A protein and the small-molecule ligand that binds it are described below.
Small molecule (SMILES): CC(=O)N[C@H]1[C@H]([C@H](O)[C@H](O)CO)O[C@@](O)(C(=O)O)C[C@@H]1O

Binding-site contacts:
Ligand atom C9 contacts residue VAL47 of chain 1.B at 3.0 Å (hydrophobic).
Ligand atom C8 contacts residue THR46 of chain 1.B at 4.0 Å.
Ligand atom O8 contacts residue THR46 of chain 1.B at 3.7 Å.
Ligand atom O9 contacts residue ARG110 of chain 1.A at 2.7 Å (salt-bridge).
Ligand atom C4 contacts residue ALA55 of chain 1.B at 3.8 Å (hydrophobic).
Ligand atom C10 contacts residue ALA55 of chain 1.B at 3.4 Å (hydrophobic).
Ligand atom O1B contacts residue THR46 of chain 1.B at 3.6 Å.
Ligand atom O9 contacts residue VAL47 of chain 1.B at 3.4 Å (h-bond).
Ligand atom N5 contacts residue ALA55 of chain 1.B at 3.7 Å.
Ligand atom O10 contacts residue ALA55 of chain 1.B at 3.1 Å (h-bond).
Ligand atom O7 contacts residue VAL47 of chain 1.B at 3.7 Å.
Ligand atom O10 contacts residue SER53 of chain 1.B at 3.9 Å.
Ligand atom C11 contacts residue ALA55 of chain 1.B at 3.7 Å (hydrophobic).
Ligand atom C4 contacts residue PRO57 of chain 1.B at 3.7 Å (hydrophobic).
Ligand atom O4 contacts residue PRO57 of chain 1.B at 3.7 Å.
Ligand atom C5 contacts residue THR46 of chain 1.B at 3.8 Å.
Ligand atom C11 contacts residue PRO56 of chain 1.B at 3.9 Å (hydrophobic).
Ligand atom C10 contacts residue THR46 of chain 1.B at 3.9 Å.
Ligand atom C7 contacts residue VAL47 of chain 1.B at 3.7 Å (hydrophobic).
Ligand atom O7 contacts residue SER48 of chain 1.B at 4.1 Å.
Ligand atom C10 contacts residue SER48 of chain 1.B at 4.0 Å.
Ligand atom C5 contacts residue ALA55 of chain 1.B at 4.2 Å (hydrophobic).
Ligand atom C6 contacts residue THR46 of chain 1.B at 3.6 Å.
Ligand atom C11 contacts residue HIS105 of chain 1.A at 4.0 Å.
Ligand atom C8 contacts residue VAL47 of chain 1.B at 3.9 Å (hydrophobic).
Ligand atom O9 contacts residue THR46 of chain 1.B at 3.4 Å.
Ligand atom C10 contacts residue PRO56 of chain 1.B at 4.4 Å (hydrophobic).
Ligand atom O10 contacts residue SER48 of chain 1.B at 3.5 Å.
Ligand atom C11 contacts residue SER48 of chain 1.B at 3.8 Å.
Ligand atom C11 contacts residue THR46 of chain 1.B at 3.7 Å.
Ligand atom C7 contacts residue THR46 of chain 1.B at 3.7 Å.
Ligand atom C4 contacts residue THR46 of chain 1.B at 4.2 Å.
Ligand atom C9 contacts residue THR46 of chain 1.B at 4.1 Å.
Ligand atom C11 contacts residue ASP54 of chain 1.B at 3.7 Å.
Ligand atom C9 contacts residue ARG110 of chain 1.A at 3.4 Å.
Ligand atom N5 contacts residue THR46 of chain 1.B at 3.0 Å (h-bond).
Ligand atom N5 contacts residue PRO57 of chain 1.B at 4.2 Å.
Ligand atom O10 contacts residue ASP54 of chain 1.B at 4.0 Å.
Ligand atom C11 contacts residue VAL47 of chain 1.B at 4.2 Å (hydrophobic).
Ligand atom O4 contacts residue ALA55 of chain 1.B at 2.8 Å (h-bond).

Sequence of chain 1.B:
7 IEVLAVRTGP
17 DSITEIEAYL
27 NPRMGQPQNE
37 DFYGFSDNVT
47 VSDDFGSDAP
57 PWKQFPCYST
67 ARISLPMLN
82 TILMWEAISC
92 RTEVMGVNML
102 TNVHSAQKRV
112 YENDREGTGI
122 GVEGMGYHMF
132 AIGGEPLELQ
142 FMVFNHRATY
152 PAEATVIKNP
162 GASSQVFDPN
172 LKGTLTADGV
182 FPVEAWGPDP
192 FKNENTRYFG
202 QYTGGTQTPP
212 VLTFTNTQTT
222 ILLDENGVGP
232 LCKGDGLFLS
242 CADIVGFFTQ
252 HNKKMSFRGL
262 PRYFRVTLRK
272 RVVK

Sequence of chain 1.A:
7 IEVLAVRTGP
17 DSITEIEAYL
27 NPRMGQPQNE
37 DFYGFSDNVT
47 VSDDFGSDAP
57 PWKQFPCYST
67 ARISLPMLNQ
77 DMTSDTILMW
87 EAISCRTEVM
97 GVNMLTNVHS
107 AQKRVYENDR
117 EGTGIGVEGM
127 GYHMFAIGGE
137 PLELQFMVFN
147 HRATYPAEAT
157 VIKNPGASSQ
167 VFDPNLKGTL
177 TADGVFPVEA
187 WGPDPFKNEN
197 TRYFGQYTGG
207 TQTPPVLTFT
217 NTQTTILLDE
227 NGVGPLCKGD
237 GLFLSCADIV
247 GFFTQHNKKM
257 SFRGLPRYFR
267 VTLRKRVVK